Binding-site contacts:
Ligand atom OXT contacts residue HIS266 of chain 1.A at 4.4 Å.
Ligand atom CB contacts residue HIS266 of chain 1.A at 4.4 Å.
Ligand atom N contacts residue HIS266 of chain 1.A at 3.4 Å (h-bond).
Ligand atom N contacts residue GLY366 of chain 1.A at 4.4 Å.
Ligand atom CD contacts residue CYS370 of chain 1.A at 3.0 Å (hydrophobic).
Ligand atom C contacts residue SER317 of chain 1.A at 3.4 Å.
Ligand atom O contacts residue SER318 of chain 1.A at 3.0 Å (h-bond).
Ligand atom CD contacts residue ASP268 of chain 1.A at 3.7 Å.
Ligand atom CB contacts residue SER317 of chain 1.A at 3.4 Å.
Ligand atom O contacts residue ALA269 of chain 1.A at 4.2 Å.
Ligand atom C contacts residue ARG285 of chain 1.A at 4.0 Å.
Ligand atom CG contacts residue ASN263 of chain 1.A at 3.3 Å.
Ligand atom CD contacts residue HIS266 of chain 1.A at 3.7 Å.
Ligand atom C contacts residue SER318 of chain 1.A at 4.0 Å.
Ligand atom CD contacts residue LEU321 of chain 1.A at 4.5 Å (hydrophobic).
Ligand atom N contacts residue CYS370 of chain 1.A at 3.4 Å (h-bond).
Ligand atom CG contacts residue ALA269 of chain 1.A at 4.2 Å (hydrophobic).
Ligand atom CB contacts residue ALA269 of chain 1.A at 3.6 Å (hydrophobic).
Ligand atom CB contacts residue ASP268 of chain 1.A at 4.2 Å.
Ligand atom CD contacts residue SER317 of chain 1.A at 4.1 Å.
Ligand atom OXT contacts residue ASN263 of chain 1.A at 3.1 Å.
Ligand atom O contacts residue ARG285 of chain 1.A at 4.0 Å.
Ligand atom CB contacts residue LEU321 of chain 1.A at 3.9 Å (hydrophobic).
Ligand atom CD contacts residue GLY365 of chain 1.A at 3.8 Å.
Ligand atom N contacts residue SER317 of chain 1.A at 3.6 Å.
Ligand atom C contacts residue ALA269 of chain 1.A at 3.6 Å (hydrophobic).
Ligand atom CG contacts residue MET265 of chain 1.A at 3.9 Å (hydrophobic).
Ligand atom OXT contacts residue THR270 of chain 1.A at 4.2 Å.
Ligand atom N contacts residue GLY365 of chain 1.A at 2.6 Å (h-bond).
Ligand atom CG contacts residue SER317 of chain 1.A at 3.2 Å.
Ligand atom O contacts residue SER317 of chain 1.A at 2.8 Å (h-bond).
Ligand atom CB contacts residue CYS370 of chain 1.A at 4.2 Å (hydrophobic).
Ligand atom OXT contacts residue SER318 of chain 1.A at 4.4 Å.
Ligand atom CB contacts residue GLY365 of chain 1.A at 4.4 Å.
Ligand atom OXT contacts residue ARG285 of chain 1.A at 3.1 Å (salt-bridge).
Ligand atom OXT contacts residue ALA269 of chain 1.A at 3.1 Å.
Ligand atom CG contacts residue HIS266 of chain 1.A at 4.2 Å.
Ligand atom C contacts residue ASN263 of chain 1.A at 3.2 Å.
Ligand atom O contacts residue ASN263 of chain 1.A at 3.0 Å (h-bond).

This protein binds this small molecule.
Small molecule (SMILES): NCCCC(=O)O

Sequence of chain 1.A:
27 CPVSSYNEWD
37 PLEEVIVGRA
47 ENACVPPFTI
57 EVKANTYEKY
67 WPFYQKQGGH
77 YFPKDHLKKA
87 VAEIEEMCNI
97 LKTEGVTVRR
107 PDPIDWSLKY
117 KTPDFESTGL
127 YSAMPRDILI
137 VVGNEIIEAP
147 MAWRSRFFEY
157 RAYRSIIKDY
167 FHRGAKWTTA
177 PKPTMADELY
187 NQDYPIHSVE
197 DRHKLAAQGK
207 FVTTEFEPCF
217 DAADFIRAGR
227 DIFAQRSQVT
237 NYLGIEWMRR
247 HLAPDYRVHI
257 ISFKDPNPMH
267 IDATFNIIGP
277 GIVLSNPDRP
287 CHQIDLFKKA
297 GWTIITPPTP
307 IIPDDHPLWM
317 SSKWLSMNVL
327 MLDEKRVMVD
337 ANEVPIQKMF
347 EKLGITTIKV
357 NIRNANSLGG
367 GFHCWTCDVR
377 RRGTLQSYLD